Binding-site contacts:
Ligand atom O5 contacts residue ASN117 of chain 1.A at 3.6 Å.
Ligand atom C2 contacts residue ASN65 of chain 1.B at 3.7 Å.
Ligand atom C1 contacts residue ASN117 of chain 1.A at 4.3 Å.
Ligand atom O3 contacts residue LYS113 of chain 1.A at 4.0 Å.
Ligand atom O4 contacts residue GLY62 of chain 1.B at 4.2 Å.
Ligand atom O6 contacts residue GLY62 of chain 1.B at 3.4 Å.
Ligand atom O6 contacts residue SER139 of chain 1.A at 3.9 Å.
Ligand atom C6 contacts residue PHE118 of chain 1.A at 3.3 Å (hydrophobic).
Ligand atom O4 contacts residue ASN117 of chain 1.A at 4.1 Å.
Ligand atom C6 contacts residue ASN117 of chain 1.A at 3.7 Å.
Ligand atom O4 contacts residue SER139 of chain 1.A at 4.3 Å.
Ligand atom C3 contacts residue GLY61 of chain 1.B at 4.2 Å.
Ligand atom C4 contacts residue ASN137 of chain 1.A at 4.1 Å.
Ligand atom C4 contacts residue GLY61 of chain 1.B at 4.3 Å.
Ligand atom O5 contacts residue ASN65 of chain 1.B at 3.7 Å.
Ligand atom O4 contacts residue ASN137 of chain 1.A at 4.1 Å.
Ligand atom O5 contacts residue PHE118 of chain 1.A at 2.7 Å (h-bond).
Ligand atom O2 contacts residue ASN116 of chain 1.A at 4.0 Å.
Ligand atom C6 contacts residue SER139 of chain 1.A at 3.4 Å.
Ligand atom C2 contacts residue ASN137 of chain 1.A at 4.0 Å.
Ligand atom C3 contacts residue GLY62 of chain 1.B at 4.2 Å.
Ligand atom O3 contacts residue ASN137 of chain 1.A at 3.2 Å (h-bond).
Ligand atom C4 contacts residue GLY62 of chain 1.B at 3.7 Å.
Ligand atom C2 contacts residue ASN116 of chain 1.A at 3.5 Å.
Ligand atom C4 contacts residue ASN117 of chain 1.A at 3.5 Å.
Ligand atom O6 contacts residue ASN140 of chain 1.B at 3.9 Å.
Ligand atom C1 contacts residue ASN65 of chain 1.B at 3.7 Å.
Ligand atom O3 contacts residue GLY62 of chain 1.B at 3.9 Å.
Ligand atom C1 contacts residue PHE118 of chain 1.A at 3.7 Å (hydrophobic).
Ligand atom O6 contacts residue PHE118 of chain 1.A at 2.7 Å (h-bond).
Ligand atom O1 contacts residue ASN116 of chain 1.A at 4.3 Å.
Ligand atom O2 contacts residue ASN65 of chain 1.B at 4.3 Å.
Ligand atom O5 contacts residue ASN116 of chain 1.A at 3.3 Å (h-bond).
Ligand atom C5 contacts residue PHE118 of chain 1.A at 3.7 Å (hydrophobic).
Ligand atom C5 contacts residue ASN117 of chain 1.A at 4.0 Å.
Ligand atom C2 contacts residue ASN117 of chain 1.A at 4.2 Å.
Ligand atom C3 contacts residue ASN137 of chain 1.A at 4.0 Å.
Ligand atom C1 contacts residue ASN116 of chain 1.A at 3.1 Å.
Ligand atom C2 contacts residue GLY61 of chain 1.B at 4.3 Å.
Ligand atom O3 contacts residue GLY61 of chain 1.B at 3.3 Å.

The small molecule below binds the protein below.
Small molecule (SMILES): OC[C@H]1O[C@H](O[C@H]2O[C@H](CO)[C@@H](O)[C@H](O)[C@H]2O)[C@H](O)[C@@H](O)[C@@H]1O

Sequence of chain 1.B:
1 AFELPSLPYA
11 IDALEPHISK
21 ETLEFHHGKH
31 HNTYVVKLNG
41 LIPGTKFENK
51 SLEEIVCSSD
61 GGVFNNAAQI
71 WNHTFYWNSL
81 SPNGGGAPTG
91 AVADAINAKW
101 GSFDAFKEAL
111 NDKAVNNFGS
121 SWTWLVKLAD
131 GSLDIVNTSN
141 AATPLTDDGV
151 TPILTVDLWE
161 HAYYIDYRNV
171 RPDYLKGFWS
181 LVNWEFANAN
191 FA

Sequence of chain 1.A:
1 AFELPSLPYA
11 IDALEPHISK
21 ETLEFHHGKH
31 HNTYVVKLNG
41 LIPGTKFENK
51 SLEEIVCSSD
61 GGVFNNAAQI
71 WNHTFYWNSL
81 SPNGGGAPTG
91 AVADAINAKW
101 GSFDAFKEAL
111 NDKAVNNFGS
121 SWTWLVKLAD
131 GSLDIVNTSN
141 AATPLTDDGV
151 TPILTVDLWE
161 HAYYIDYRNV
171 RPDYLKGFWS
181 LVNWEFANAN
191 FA